Binding-site contacts:
Ligand atom C6 contacts residue ASN120 of chain 1.B at 3.0 Å.
Ligand atom C8 contacts residue VAL107 of chain 1.B at 3.9 Å (hydrophobic).
Ligand atom C8 contacts residue TRP185 of chain 1.B at 3.7 Å (hydrophobic).
Ligand atom C4 contacts residue ASN184 of chain 1.B at 3.9 Å.
Ligand atom C1 contacts residue ASN184 of chain 1.B at 1.4 Å.
Ligand atom N2 contacts residue TRP185 of chain 1.B at 4.4 Å.
Ligand atom C1 contacts residue ARG114 of chain 1.B at 4.4 Å.
Ligand atom O6 contacts residue ASN184 of chain 1.B at 4.0 Å.
Ligand atom C2 contacts residue ASN184 of chain 1.B at 2.5 Å.
Ligand atom N2 contacts residue ASN184 of chain 1.B at 3.4 Å (h-bond).
Ligand atom O5 contacts residue ASN184 of chain 1.B at 2.4 Å (h-bond).
Ligand atom C5 contacts residue ASN120 of chain 1.B at 3.9 Å.
Ligand atom O5 contacts residue ARG114 of chain 1.B at 3.8 Å.
Ligand atom C6 contacts residue ARG114 of chain 1.B at 4.1 Å.
Ligand atom C3 contacts residue ASN184 of chain 1.B at 3.7 Å.
Ligand atom C5 contacts residue ARG114 of chain 1.B at 4.5 Å.
Ligand atom O5 contacts residue ASN120 of chain 1.B at 4.3 Å.
Ligand atom O7 contacts residue ASN184 of chain 1.B at 4.1 Å.
Ligand atom O6 contacts residue ASN120 of chain 1.B at 3.6 Å (h-bond).
Ligand atom C6 contacts residue ASN184 of chain 1.B at 3.0 Å.
Ligand atom C7 contacts residue ASN184 of chain 1.B at 3.4 Å.
Ligand atom C5 contacts residue ASN184 of chain 1.B at 3.2 Å.
Ligand atom C8 contacts residue ASN184 of chain 1.B at 3.1 Å.

Sequence of chain 1.B:
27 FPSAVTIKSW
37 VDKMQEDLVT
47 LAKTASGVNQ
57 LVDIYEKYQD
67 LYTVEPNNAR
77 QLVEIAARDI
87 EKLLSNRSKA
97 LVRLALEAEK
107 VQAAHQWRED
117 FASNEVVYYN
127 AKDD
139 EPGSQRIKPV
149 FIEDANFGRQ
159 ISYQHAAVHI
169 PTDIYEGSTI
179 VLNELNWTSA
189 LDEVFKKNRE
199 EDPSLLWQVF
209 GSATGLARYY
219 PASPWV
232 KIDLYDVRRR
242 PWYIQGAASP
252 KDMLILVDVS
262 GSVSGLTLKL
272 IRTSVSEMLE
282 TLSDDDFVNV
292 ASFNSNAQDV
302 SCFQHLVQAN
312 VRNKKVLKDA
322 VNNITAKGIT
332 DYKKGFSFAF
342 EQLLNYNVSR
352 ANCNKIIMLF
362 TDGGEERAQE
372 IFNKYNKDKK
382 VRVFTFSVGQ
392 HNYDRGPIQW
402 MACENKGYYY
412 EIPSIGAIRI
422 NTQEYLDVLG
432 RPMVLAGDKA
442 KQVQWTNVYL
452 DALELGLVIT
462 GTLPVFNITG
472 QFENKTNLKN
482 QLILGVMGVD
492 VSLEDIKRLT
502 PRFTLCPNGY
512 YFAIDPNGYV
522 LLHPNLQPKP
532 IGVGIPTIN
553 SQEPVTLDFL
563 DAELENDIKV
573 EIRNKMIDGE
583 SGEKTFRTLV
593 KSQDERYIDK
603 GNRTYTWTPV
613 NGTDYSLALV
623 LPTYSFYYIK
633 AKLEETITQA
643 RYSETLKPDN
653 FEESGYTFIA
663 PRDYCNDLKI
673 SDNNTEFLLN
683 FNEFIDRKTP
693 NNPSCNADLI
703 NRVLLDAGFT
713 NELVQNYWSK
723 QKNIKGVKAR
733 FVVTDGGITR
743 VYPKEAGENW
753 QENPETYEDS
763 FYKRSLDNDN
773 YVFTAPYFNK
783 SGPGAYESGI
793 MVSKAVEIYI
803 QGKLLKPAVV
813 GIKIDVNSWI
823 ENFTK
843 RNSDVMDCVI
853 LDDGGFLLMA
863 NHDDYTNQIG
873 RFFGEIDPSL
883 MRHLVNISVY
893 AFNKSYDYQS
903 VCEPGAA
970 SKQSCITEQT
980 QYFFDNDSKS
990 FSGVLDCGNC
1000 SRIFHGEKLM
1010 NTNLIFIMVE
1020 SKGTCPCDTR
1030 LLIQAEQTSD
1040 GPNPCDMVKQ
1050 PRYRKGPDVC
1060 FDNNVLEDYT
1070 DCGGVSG

This small molecule binds to this protein.
Small molecule (SMILES): CC(=O)N[C@H]1[C@H](O[C@H]2[C@H](O)[C@@H](NC(C)=O)CO[C@@H]2CO)O[C@H](CO)[C@@H](O[C@@H]2O[C@H](CO)[C@@H](O)[C@H](O)[C@H]2NC(C)=O)[C@@H]1O